Binding-site contacts:
Ligand atom C24 contacts residue PRO45 of chain 1.B at 3.3 Å (hydrophobic).
Ligand atom C6 contacts residue TYR90 of chain 1.A at 3.5 Å (hydrophobic).
Ligand atom C25 contacts residue PHE101 of chain 1.A at 3.5 Å (hydrophobic).
Ligand atom O2 contacts residue VAL99 of chain 1.A at 3.6 Å (h-bond).
Ligand atom C8 contacts residue PHE101 of chain 1.A at 3.4 Å (hydrophobic).
Ligand atom C19 contacts residue VAL99 of chain 1.A at 3.4 Å (hydrophobic).
Ligand atom O contacts residue PHE101 of chain 1.A at 3.6 Å.
Ligand atom N2 contacts residue VAL99 of chain 1.A at 3.3 Å.
Ligand atom O contacts residue PRO45 of chain 1.B at 3.3 Å (h-bond).
Ligand atom C10 contacts residue PRO45 of chain 1.B at 3.1 Å (hydrophobic).
Ligand atom C6 contacts residue PHE101 of chain 1.A at 3.4 Å (hydrophobic).
Ligand atom C8 contacts residue PRO45 of chain 1.B at 3.4 Å (hydrophobic).
Ligand atom C contacts residue TYR37 of chain 1.B at 3.5 Å (hydrophobic).
Ligand atom C14 contacts residue THR47 of chain 1.B at 3.4 Å.
Ligand atom N1 contacts residue VAL99 of chain 1.A at 2.9 Å (h-bond).
Ligand atom C5 contacts residue TYR90 of chain 1.A at 3.5 Å (hydrophobic).
Ligand atom C4 contacts residue PRO45 of chain 1.B at 3.4 Å (hydrophobic).
Ligand atom C3 contacts residue TYR90 of chain 1.A at 3.5 Å (hydrophobic).
Ligand atom C5 contacts residue PRO45 of chain 1.B at 3.6 Å (hydrophobic).
Ligand atom C16 contacts residue THR47 of chain 1.B at 3.6 Å.
Ligand atom C5 contacts residue PHE101 of chain 1.A at 3.4 Å (hydrophobic).
Ligand atom N2 contacts residue TYR50 of chain 1.B at 3.5 Å.
Ligand atom C26 contacts residue PHE101 of chain 1.A at 3.4 Å (hydrophobic).
Ligand atom C24 contacts residue PHE101 of chain 1.A at 3.3 Å (hydrophobic).
Ligand atom C7 contacts residue PHE101 of chain 1.A at 3.3 Å (hydrophobic).
Ligand atom C4 contacts residue PHE101 of chain 1.A at 3.4 Å (hydrophobic).
Ligand atom O3 contacts residue ILE46 of chain 1.B at 3.5 Å.
Ligand atom C13 contacts residue PHE101 of chain 1.A at 3.6 Å (hydrophobic).
Ligand atom O2 contacts residue PHE101 of chain 1.A at 3.0 Å (h-bond).
Ligand atom O2 contacts residue VAL100 of chain 1.A at 3.3 Å.
Ligand atom C18 contacts residue VAL99 of chain 1.A at 3.5 Å (hydrophobic).
Ligand atom N3 contacts residue VAL99 of chain 1.A at 3.5 Å.
Ligand atom C7 contacts residue PRO45 of chain 1.B at 3.4 Å (hydrophobic).
Ligand atom C contacts residue PRO45 of chain 1.B at 3.6 Å (hydrophobic).
Ligand atom O3 contacts residue THR47 of chain 1.B at 3.0 Å (h-bond).
Ligand atom C19 contacts residue TYR50 of chain 1.B at 3.5 Å (hydrophobic).
Ligand atom C25 contacts residue GLY102 of chain 1.A at 3.4 Å.
Ligand atom C15 contacts residue THR47 of chain 1.B at 3.6 Å.
Ligand atom C20 contacts residue VAL99 of chain 1.A at 3.3 Å (hydrophobic).
Ligand atom C9 contacts residue PRO45 of chain 1.B at 3.2 Å (hydrophobic).

Sequence of chain 1.B:
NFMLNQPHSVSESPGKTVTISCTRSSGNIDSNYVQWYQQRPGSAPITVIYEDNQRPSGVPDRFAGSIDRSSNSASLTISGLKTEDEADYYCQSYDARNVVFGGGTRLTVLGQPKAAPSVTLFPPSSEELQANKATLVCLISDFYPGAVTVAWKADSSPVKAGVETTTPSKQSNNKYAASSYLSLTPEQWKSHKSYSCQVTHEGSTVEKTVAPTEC

A small-molecule ligand and the protein it binds are described below.
Small molecule (SMILES): CCN(CC)c1ccc2c(C)c(CCOC(=O)NCc3cccc(-c4cnc[nH]4)c3)c(=O)oc2c1

Sequence of chain 1.A:
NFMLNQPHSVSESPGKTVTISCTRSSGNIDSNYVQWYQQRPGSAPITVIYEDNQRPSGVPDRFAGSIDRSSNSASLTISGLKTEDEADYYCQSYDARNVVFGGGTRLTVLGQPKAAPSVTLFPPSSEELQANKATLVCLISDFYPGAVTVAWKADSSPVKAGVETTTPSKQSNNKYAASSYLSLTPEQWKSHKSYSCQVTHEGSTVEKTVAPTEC